The protein below binds the small molecule below.
Small molecule (SMILES): OC[C@H]1O[C@H](O)[C@@H](O)[C@@H](O)[C@@H]1O

Binding-site contacts:
Ligand atom C5 contacts residue NAG1 of chain 1.J at 3.9 Å.
Ligand atom O2 contacts residue NAG1 of chain 1.J at 3.2 Å (h-bond).
Ligand atom O5 contacts residue NAG1 of chain 1.J at 2.8 Å (h-bond).
Ligand atom O6 contacts residue NAG1 of chain 1.J at 4.2 Å.
Ligand atom C6 contacts residue NAG1 of chain 1.J at 4.0 Å.
Ligand atom C2 contacts residue NAG1 of chain 1.J at 3.8 Å.
Ligand atom C1 contacts residue NAG1 of chain 1.J at 3.1 Å.